Sequence of chain 1.A:
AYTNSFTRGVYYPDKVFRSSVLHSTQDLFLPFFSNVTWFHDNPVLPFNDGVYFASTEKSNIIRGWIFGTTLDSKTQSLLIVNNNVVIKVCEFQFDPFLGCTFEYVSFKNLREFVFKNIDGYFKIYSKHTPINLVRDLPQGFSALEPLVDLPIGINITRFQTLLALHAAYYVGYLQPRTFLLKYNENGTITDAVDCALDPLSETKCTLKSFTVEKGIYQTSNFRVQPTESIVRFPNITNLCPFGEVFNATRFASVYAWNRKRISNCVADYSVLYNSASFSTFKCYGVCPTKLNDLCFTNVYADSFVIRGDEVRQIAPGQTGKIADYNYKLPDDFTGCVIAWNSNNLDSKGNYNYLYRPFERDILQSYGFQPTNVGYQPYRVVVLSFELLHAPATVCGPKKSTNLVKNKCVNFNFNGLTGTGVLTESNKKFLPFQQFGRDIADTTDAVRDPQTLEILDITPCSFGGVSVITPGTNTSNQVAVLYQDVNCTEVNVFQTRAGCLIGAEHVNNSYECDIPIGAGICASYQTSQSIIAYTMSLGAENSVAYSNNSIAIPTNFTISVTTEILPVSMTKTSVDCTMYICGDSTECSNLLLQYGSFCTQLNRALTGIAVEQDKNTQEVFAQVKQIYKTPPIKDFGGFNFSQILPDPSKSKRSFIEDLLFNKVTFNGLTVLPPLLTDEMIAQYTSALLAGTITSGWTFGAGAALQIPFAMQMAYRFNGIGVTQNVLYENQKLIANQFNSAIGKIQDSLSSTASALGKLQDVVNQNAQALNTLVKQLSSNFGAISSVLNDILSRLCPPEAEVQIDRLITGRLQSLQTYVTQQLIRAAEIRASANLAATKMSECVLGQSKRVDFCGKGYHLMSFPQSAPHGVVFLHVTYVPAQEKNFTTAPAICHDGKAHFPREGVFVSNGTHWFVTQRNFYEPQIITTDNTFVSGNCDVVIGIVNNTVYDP

The small molecule below binds the protein below.
Small molecule (SMILES): CC(=O)N[C@@H]1[C@@H](O)[C@H](O)[C@@H](CO)O[C@H]1O

Binding-site contacts:
Ligand atom C7 contacts residue ASN1117 of chain 1.A at 3.5 Å.
Ligand atom C3 contacts residue ASN1117 of chain 1.A at 3.9 Å.
Ligand atom C8 contacts residue GLY1118 of chain 1.A at 4.2 Å.
Ligand atom C8 contacts residue ASN1117 of chain 1.A at 3.0 Å.
Ligand atom C3 contacts residue HIS1120 of chain 1.A at 4.5 Å.
Ligand atom C1 contacts residue PHE1122 of chain 1.A at 4.2 Å (hydrophobic).
Ligand atom C7 contacts residue THR1119 of chain 1.A at 4.0 Å.
Ligand atom C1 contacts residue THR1119 of chain 1.A at 3.7 Å.
Ligand atom C5 contacts residue HIS1120 of chain 1.A at 4.3 Å.
Ligand atom C1 contacts residue HIS1120 of chain 1.A at 4.3 Å.
Ligand atom C8 contacts residue THR1119 of chain 1.A at 3.9 Å.
Ligand atom C5 contacts residue ASN1117 of chain 1.A at 3.8 Å.
Ligand atom C4 contacts residue ASN1117 of chain 1.A at 4.3 Å.
Ligand atom C5 contacts residue PHE1122 of chain 1.A at 4.2 Å (hydrophobic).
Ligand atom O7 contacts residue ASN1117 of chain 1.A at 3.8 Å.
Ligand atom C2 contacts residue THR1119 of chain 1.A at 3.6 Å.
Ligand atom N2 contacts residue THR1119 of chain 1.A at 2.9 Å (h-bond).
Ligand atom C2 contacts residue ASN1117 of chain 1.A at 2.5 Å.
Ligand atom C6 contacts residue PHE1122 of chain 1.A at 4.2 Å (hydrophobic).
Ligand atom O3 contacts residue THR1119 of chain 1.A at 4.3 Å.
Ligand atom O5 contacts residue ASN1117 of chain 1.A at 2.4 Å (h-bond).
Ligand atom O5 contacts residue PHE1122 of chain 1.A at 3.7 Å.
Ligand atom C1 contacts residue ASN1117 of chain 1.A at 1.5 Å.
Ligand atom C3 contacts residue THR1119 of chain 1.A at 3.6 Å.
Ligand atom N2 contacts residue ASN1117 of chain 1.A at 3.0 Å (h-bond).